Sequence of chain 1.B:
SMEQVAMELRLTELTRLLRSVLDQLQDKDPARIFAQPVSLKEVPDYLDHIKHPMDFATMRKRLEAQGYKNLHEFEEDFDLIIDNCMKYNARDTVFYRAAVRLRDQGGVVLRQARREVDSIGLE

The small molecule below binds the protein below.
Small molecule (SMILES): CNc1cc2c(cc1[N+](=O)[O-])n(C)c(=O)n2C

Binding-site contacts:
Ligand atom C10 contacts residue ASN110 of chain 1.B at 3.9 Å.
Ligand atom O3 contacts residue VAL59 of chain 1.B at 4.3 Å.
Ligand atom C8 contacts residue PHE55 of chain 1.B at 4.1 Å (hydrophobic).
Ligand atom C7 contacts residue ILE54 of chain 1.B at 4.3 Å (hydrophobic).
Ligand atom C10 contacts residue VAL64 of chain 1.B at 4.3 Å (hydrophobic).
Ligand atom C5 contacts residue EDO1 of chain 1.E at 1.9 Å.
Ligand atom O3 contacts residue CYS106 of chain 1.B at 4.2 Å.
Ligand atom C5 contacts residue ILE54 of chain 1.B at 4.0 Å (hydrophobic).
Ligand atom C10 contacts residue TYR109 of chain 1.B at 3.7 Å (hydrophobic).
Ligand atom O1 contacts residue ARG53 of chain 1.B at 3.5 Å (salt-bridge).
Ligand atom C3 contacts residue PHE116 of chain 1.B at 4.2 Å (hydrophobic).
Ligand atom C9 contacts residue ASN110 of chain 1.B at 4.0 Å.
Ligand atom N3 contacts residue VAL59 of chain 1.B at 3.7 Å.
Ligand atom N4 contacts residue PHE116 of chain 1.B at 4.2 Å.
Ligand atom O1 contacts residue ILE54 of chain 1.B at 3.6 Å (h-bond).
Ligand atom C10 contacts residue EDO1 of chain 1.E at 2.2 Å.
Ligand atom N1 contacts residue GLU63 of chain 1.B at 3.7 Å.
Ligand atom C4 contacts residue VAL59 of chain 1.B at 4.1 Å (hydrophobic).
Ligand atom C8 contacts residue VAL59 of chain 1.B at 4.1 Å (hydrophobic).
Ligand atom C5 contacts residue VAL59 of chain 1.B at 3.9 Å (hydrophobic).
Ligand atom N4 contacts residue VAL59 of chain 1.B at 4.1 Å.
Ligand atom C6 contacts residue ILE54 of chain 1.B at 3.3 Å (hydrophobic).
Ligand atom C9 contacts residue VAL59 of chain 1.B at 3.8 Å (hydrophobic).
Ligand atom C1 contacts residue VAL64 of chain 1.B at 4.1 Å (hydrophobic).
Ligand atom C8 contacts residue ILE54 of chain 1.B at 3.2 Å (hydrophobic).
Ligand atom C3 contacts residue VAL64 of chain 1.B at 4.1 Å (hydrophobic).
Ligand atom N3 contacts residue ILE54 of chain 1.B at 4.0 Å.
Ligand atom C8 contacts residue EDO1 of chain 1.E at 0.3 Å.
Ligand atom C4 contacts residue PHE116 of chain 1.B at 4.1 Å (hydrophobic).
Ligand atom C4 contacts residue EDO1 of chain 1.E at 2.7 Å.
Ligand atom C9 contacts residue EDO1 of chain 1.E at 1.3 Å.
Ligand atom C6 contacts residue EDO1 of chain 1.E at 3.0 Å.
Ligand atom N3 contacts residue EDO1 of chain 1.E at 0.7 Å.
Ligand atom N4 contacts residue EDO1 of chain 1.E at 1.8 Å (h-bond).
Ligand atom C3 contacts residue EDO1 of chain 1.E at 4.0 Å.
Ligand atom C7 contacts residue EDO1 of chain 1.E at 4.2 Å.
Ligand atom O3 contacts residue EDO1 of chain 1.E at 0.9 Å (h-bond).
Ligand atom C1 contacts residue GLU63 of chain 1.B at 3.0 Å.
Ligand atom O3 contacts residue TYR67 of chain 1.B at 4.3 Å.
Ligand atom O3 contacts residue ASN110 of chain 1.B at 3.0 Å (h-bond).